Sequence of chain 1.A:
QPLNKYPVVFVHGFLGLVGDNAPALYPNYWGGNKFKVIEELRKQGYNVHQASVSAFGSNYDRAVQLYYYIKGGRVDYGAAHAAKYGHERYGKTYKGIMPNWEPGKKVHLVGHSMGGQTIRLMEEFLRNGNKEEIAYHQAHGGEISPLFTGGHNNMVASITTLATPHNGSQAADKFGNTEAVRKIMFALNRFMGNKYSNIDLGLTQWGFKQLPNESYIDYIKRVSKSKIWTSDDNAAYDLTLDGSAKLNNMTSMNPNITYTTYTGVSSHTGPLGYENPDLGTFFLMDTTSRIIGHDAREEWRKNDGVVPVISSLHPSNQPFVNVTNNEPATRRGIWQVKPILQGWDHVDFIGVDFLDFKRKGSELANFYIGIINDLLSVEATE

Binding-site contacts:
Ligand atom C2 contacts residue ASN342 of chain 1.A at 3.9 Å.
Ligand atom C1 contacts residue PHE384 of chain 1.A at 3.7 Å (hydrophobic).
Ligand atom C1 contacts residue GLY387 of chain 1.A at 4.0 Å.
Ligand atom O1 contacts residue PHE384 of chain 1.A at 3.8 Å.
Ligand atom O2 contacts residue LEU358 of chain 1.A at 3.3 Å.
Ligand atom C4 contacts residue PHE384 of chain 1.A at 4.3 Å (hydrophobic).
Ligand atom C4 contacts residue LEU358 of chain 1.A at 4.1 Å (hydrophobic).
Ligand atom C3 contacts residue ASN342 of chain 1.A at 3.8 Å.
Ligand atom O1 contacts residue ASN383 of chain 1.A at 4.4 Å.
Ligand atom C3 contacts residue PHE384 of chain 1.A at 4.0 Å (hydrophobic).
Ligand atom C1 contacts residue TYR279 of chain 1.A at 3.9 Å (hydrophobic).

This protein binds this small molecule.
Small molecule (SMILES): CCCC(=O)O